A small-molecule ligand and the protein it binds are described below.
Small molecule (SMILES): CC[C@H](C)[C@H](NC(=O)[C@H](CC(C)C)NC(=O)[C@@H](NC(=O)[C@H](CCCN=C(N)N)NC(=O)[C@@H]1CCCN1C(=O)[C@H](C)NC(=O)[C@H](CCSC)NC(=O)[C@@H](N)C(C)C)[C@@H](C)O)C(=O)N[C@@H](CC(C)C)C(=O)O

Sequence of chain 1.A:
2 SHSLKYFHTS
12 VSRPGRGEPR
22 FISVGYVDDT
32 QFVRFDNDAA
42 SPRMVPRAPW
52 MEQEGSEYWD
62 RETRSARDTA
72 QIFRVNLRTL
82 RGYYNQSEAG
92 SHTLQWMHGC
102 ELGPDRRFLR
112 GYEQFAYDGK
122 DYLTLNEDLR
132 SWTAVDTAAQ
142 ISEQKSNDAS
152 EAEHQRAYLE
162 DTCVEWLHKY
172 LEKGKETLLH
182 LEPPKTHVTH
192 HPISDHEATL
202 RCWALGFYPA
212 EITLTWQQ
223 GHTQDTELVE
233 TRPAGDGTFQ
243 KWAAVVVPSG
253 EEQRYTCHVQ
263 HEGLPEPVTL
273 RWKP

Binding-site contacts:
Ligand atom N contacts residue TYR7 of chain 1.A at 3.2 Å (h-bond).
Ligand atom OXT contacts residue THR80 of chain 1.A at 3.4 Å.
Ligand atom O contacts residue ASN98 of chain 1.D at 2.8 Å (h-bond).
Ligand atom CG1 contacts residue TYR171 of chain 1.A at 3.3 Å (hydrophobic).
Ligand atom O contacts residue ASN77 of chain 1.A at 3.3 Å (h-bond).
Ligand atom CD contacts residue GLY96 of chain 1.D at 3.3 Å.
Ligand atom N contacts residue TYR7 of chain 1.A at 3.3 Å.
Ligand atom N contacts residue TYR171 of chain 1.A at 2.8 Å (h-bond).
Ligand atom CZ contacts residue GLU152 of chain 1.A at 3.4 Å.
Ligand atom N contacts residue GLU63 of chain 1.A at 2.8 Å (salt-bridge).
Ligand atom CE contacts residue THR70 of chain 1.A at 3.3 Å.
Ligand atom O contacts residue TYR159 of chain 1.A at 2.8 Å (h-bond).
Ligand atom CB contacts residue GLU63 of chain 1.A at 3.4 Å.
Ligand atom NH1 contacts residue GLU103 of chain 1.E at 3.0 Å (salt-bridge).
Ligand atom O contacts residue LYS146 of chain 1.A at 3.1 Å (salt-bridge).
Ligand atom NH1 contacts residue GLU152 of chain 1.A at 2.8 Å (salt-bridge).
Ligand atom CD1 contacts residue ASN98 of chain 1.D at 3.2 Å.
Ligand atom NE contacts residue GLY96 of chain 1.D at 3.0 Å (h-bond).
Ligand atom O contacts residue SER143 of chain 1.A at 2.9 Å (h-bond).
Ligand atom O contacts residue TYR84 of chain 1.A at 2.9 Å (h-bond).
Ligand atom CG2 contacts residue ASN98 of chain 1.D at 3.4 Å.
Ligand atom CA contacts residue TYR7 of chain 1.A at 3.2 Å (hydrophobic).
Ligand atom N contacts residue HIS99 of chain 1.A at 3.3 Å (h-bond).
Ligand atom CG contacts residue GLU63 of chain 1.A at 3.3 Å.
Ligand atom CG2 contacts residue TYR99 of chain 1.D at 3.4 Å (hydrophobic).
Ligand atom OG1 contacts residue TRP97 of chain 1.A at 3.3 Å.
Ligand atom CA contacts residue GLU63 of chain 1.A at 3.4 Å.
Ligand atom N contacts residue ASN77 of chain 1.A at 2.9 Å (h-bond).
Ligand atom CB contacts residue SER143 of chain 1.A at 3.3 Å.
Ligand atom CG contacts residue GLY95 of chain 1.D at 3.2 Å.
Ligand atom O contacts residue TRP97 of chain 1.A at 3.3 Å.
Ligand atom CG2 contacts residue TRP167 of chain 1.A at 3.4 Å (hydrophobic).
Ligand atom C contacts residue TYR7 of chain 1.A at 3.3 Å (hydrophobic).
Ligand atom NH2 contacts residue GLU103 of chain 1.E at 2.9 Å (salt-bridge).
Ligand atom NH2 contacts residue GLN92 of chain 1.D at 2.8 Å (h-bond).
Ligand atom N contacts residue ASN98 of chain 1.D at 3.4 Å (h-bond).
Ligand atom CG contacts residue GLY96 of chain 1.D at 3.2 Å.
Ligand atom CB contacts residue GLY95 of chain 1.D at 3.2 Å.
Ligand atom CG1 contacts residue GLU63 of chain 1.A at 3.4 Å.
Ligand atom NH1 contacts residue ASN98 of chain 1.D at 3.0 Å (h-bond).

Sequence of chain 1.D:
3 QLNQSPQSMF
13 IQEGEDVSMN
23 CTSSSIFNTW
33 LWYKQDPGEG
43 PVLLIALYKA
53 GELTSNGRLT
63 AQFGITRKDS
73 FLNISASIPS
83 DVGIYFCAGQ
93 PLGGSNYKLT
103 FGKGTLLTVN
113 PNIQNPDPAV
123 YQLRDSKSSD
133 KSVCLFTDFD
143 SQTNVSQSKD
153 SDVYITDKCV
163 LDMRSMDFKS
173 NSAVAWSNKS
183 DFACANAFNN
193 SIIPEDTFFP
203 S

Sequence of chain 1.E:
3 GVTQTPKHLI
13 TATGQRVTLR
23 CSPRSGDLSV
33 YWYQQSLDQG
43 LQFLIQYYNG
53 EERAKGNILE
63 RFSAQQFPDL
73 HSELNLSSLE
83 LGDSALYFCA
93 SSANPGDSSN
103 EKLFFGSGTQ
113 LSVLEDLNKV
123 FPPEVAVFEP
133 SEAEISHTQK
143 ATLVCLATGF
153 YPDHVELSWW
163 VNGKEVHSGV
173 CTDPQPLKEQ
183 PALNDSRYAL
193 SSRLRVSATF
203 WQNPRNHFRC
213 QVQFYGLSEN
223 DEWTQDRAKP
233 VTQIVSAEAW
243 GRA